Binding-site contacts:
Ligand atom C8 contacts residue LYS279 of chain 1.A at 4.2 Å.
Ligand atom C4 contacts residue ASN280 of chain 1.A at 4.2 Å.
Ligand atom C7 contacts residue ASN280 of chain 1.A at 3.1 Å.
Ligand atom N2 contacts residue ASN280 of chain 1.A at 2.9 Å (h-bond).
Ligand atom C8 contacts residue ASN280 of chain 1.A at 4.0 Å.
Ligand atom C2 contacts residue ASN280 of chain 1.A at 2.5 Å.
Ligand atom O5 contacts residue ASN280 of chain 1.A at 2.4 Å (h-bond).
Ligand atom C1 contacts residue ASN280 of chain 1.A at 1.4 Å.
Ligand atom C5 contacts residue ASN280 of chain 1.A at 3.7 Å.
Ligand atom C3 contacts residue ASN280 of chain 1.A at 3.8 Å.
Ligand atom O7 contacts residue ASN280 of chain 1.A at 3.3 Å (h-bond).
Ligand atom C8 contacts residue ASN278 of chain 1.A at 4.2 Å.

Sequence of chain 1.A:
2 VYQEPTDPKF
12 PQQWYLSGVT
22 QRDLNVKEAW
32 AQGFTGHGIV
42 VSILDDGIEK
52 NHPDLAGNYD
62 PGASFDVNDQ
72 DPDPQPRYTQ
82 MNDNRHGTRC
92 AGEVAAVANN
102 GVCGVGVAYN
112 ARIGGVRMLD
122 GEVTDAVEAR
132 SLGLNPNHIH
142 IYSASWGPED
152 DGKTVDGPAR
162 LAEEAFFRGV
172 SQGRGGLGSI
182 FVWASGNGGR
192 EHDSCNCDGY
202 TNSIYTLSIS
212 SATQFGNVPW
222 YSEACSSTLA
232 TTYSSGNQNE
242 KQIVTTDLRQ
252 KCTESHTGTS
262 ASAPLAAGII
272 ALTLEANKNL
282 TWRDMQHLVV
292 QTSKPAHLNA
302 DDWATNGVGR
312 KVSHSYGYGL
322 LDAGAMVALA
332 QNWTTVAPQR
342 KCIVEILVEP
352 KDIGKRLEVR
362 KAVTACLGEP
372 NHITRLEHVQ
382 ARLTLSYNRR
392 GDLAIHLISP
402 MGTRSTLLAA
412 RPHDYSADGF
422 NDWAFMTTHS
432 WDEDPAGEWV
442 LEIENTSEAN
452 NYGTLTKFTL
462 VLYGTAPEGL

This small molecule binds to this protein.
Small molecule (SMILES): CC(=O)N[C@@H]1[C@@H](O)[C@H](O)[C@@H](CO)O[C@H]1O